Binding-site contacts:
Ligand atom C4 contacts residue ASN192 of chain 1.A at 4.3 Å.
Ligand atom C2 contacts residue GLU50 of chain 1.A at 4.4 Å.
Ligand atom C5 contacts residue GLU50 of chain 1.A at 3.8 Å.
Ligand atom O7 contacts residue ASN192 of chain 1.A at 3.3 Å (h-bond).
Ligand atom C6 contacts residue ARG180 of chain 1.A at 4.4 Å.
Ligand atom C5 contacts residue ASN192 of chain 1.A at 3.7 Å.
Ligand atom N2 contacts residue ASN192 of chain 1.A at 2.9 Å (h-bond).
Ligand atom O5 contacts residue ARG180 of chain 1.A at 4.3 Å.
Ligand atom C2 contacts residue ASN192 of chain 1.A at 2.5 Å.
Ligand atom C1 contacts residue GLU50 of chain 1.A at 3.5 Å.
Ligand atom O5 contacts residue ASN192 of chain 1.A at 2.4 Å (h-bond).
Ligand atom C3 contacts residue GLU50 of chain 1.A at 4.4 Å.
Ligand atom O5 contacts residue GLU50 of chain 1.A at 3.9 Å.
Ligand atom C1 contacts residue ASN192 of chain 1.A at 1.4 Å.
Ligand atom C3 contacts residue ASN192 of chain 1.A at 3.8 Å.
Ligand atom C7 contacts residue ASN192 of chain 1.A at 3.3 Å.
Ligand atom C8 contacts residue ASN192 of chain 1.A at 4.4 Å.

Sequence of chain 1.A:
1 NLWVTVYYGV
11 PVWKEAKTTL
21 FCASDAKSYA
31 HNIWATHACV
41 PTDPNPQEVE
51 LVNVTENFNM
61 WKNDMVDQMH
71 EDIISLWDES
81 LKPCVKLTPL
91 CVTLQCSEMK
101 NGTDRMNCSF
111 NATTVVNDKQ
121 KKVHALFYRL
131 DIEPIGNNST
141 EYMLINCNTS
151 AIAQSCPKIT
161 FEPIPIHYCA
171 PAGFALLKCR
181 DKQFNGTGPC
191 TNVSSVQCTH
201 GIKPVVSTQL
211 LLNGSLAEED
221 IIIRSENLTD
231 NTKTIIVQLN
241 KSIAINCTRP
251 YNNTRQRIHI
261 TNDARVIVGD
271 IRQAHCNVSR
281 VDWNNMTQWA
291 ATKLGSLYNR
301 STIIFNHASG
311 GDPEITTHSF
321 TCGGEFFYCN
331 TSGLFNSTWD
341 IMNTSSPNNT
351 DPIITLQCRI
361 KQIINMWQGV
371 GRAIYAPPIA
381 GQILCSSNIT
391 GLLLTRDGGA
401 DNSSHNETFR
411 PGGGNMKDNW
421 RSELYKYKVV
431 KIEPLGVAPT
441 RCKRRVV

This protein binds this small molecule.
Small molecule (SMILES): CC(=O)N[C@@H]1[C@@H](O)[C@H](O)[C@@H](CO)O[C@H]1O